The small molecule below binds the protein below.
Small molecule (SMILES): COc1cc(-c2cncc(-c3ccc(C4CCN(C)CC4)cc3)c2C)cc(OC)c1OC

Sequence of chain 1.B:
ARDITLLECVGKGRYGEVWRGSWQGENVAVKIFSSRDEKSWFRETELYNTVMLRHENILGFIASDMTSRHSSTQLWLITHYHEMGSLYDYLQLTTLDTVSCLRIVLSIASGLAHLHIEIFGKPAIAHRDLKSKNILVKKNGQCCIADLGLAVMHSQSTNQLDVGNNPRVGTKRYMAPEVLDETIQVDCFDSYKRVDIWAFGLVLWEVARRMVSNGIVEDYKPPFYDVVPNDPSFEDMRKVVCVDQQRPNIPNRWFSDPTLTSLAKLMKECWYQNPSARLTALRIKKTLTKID

Binding-site contacts:
Ligand atom C29 contacts residue ALA155 of chain 1.B at 3.8 Å (hydrophobic).
Ligand atom C12 contacts residue TYR87 of chain 1.B at 3.4 Å (hydrophobic).
Ligand atom C04 contacts residue ALA35 of chain 1.B at 3.8 Å (hydrophobic).
Ligand atom C13 contacts residue VAL16 of chain 1.B at 3.7 Å (hydrophobic).
Ligand atom C17 contacts residue ASP95 of chain 1.B at 4.0 Å.
Ligand atom C32 contacts residue ASP156 of chain 1.B at 3.8 Å.
Ligand atom C14 contacts residue GLY91 of chain 1.B at 3.8 Å.
Ligand atom C01 contacts residue ALA35 of chain 1.B at 3.5 Å (hydrophobic).
Ligand atom C01 contacts residue LEU83 of chain 1.B at 3.6 Å (hydrophobic).
Ligand atom C07 contacts residue ALA35 of chain 1.B at 3.7 Å (hydrophobic).
Ligand atom C01 contacts residue THR85 of chain 1.B at 3.3 Å.
Ligand atom C13 contacts residue TYR87 of chain 1.B at 3.6 Å (hydrophobic).
Ligand atom C01 contacts residue LYS37 of chain 1.B at 3.7 Å.
Ligand atom C32 contacts residue LEU83 of chain 1.B at 3.8 Å (hydrophobic).
Ligand atom O28 contacts residue ALA155 of chain 1.B at 3.7 Å.
Ligand atom C12 contacts residue HIS88 of chain 1.B at 3.9 Å.
Ligand atom C23 contacts residue GLY91 of chain 1.B at 3.6 Å.
Ligand atom C32 contacts residue GLU50 of chain 1.B at 3.6 Å.
Ligand atom C22 contacts residue GLY91 of chain 1.B at 3.6 Å.
Ligand atom C12 contacts residue VAL16 of chain 1.B at 3.7 Å (hydrophobic).
Ligand atom C06 contacts residue LEU145 of chain 1.B at 3.8 Å (hydrophobic).
Ligand atom C09 contacts residue HIS88 of chain 1.B at 3.2 Å.
Ligand atom O02 contacts residue THR85 of chain 1.B at 4.0 Å.
Ligand atom C29 contacts residue LYS142 of chain 1.B at 3.5 Å.
Ligand atom O31 contacts residue LYS37 of chain 1.B at 3.6 Å.
Ligand atom C22 contacts residue ASP95 of chain 1.B at 3.4 Å.
Ligand atom C24 contacts residue LEU145 of chain 1.B at 3.9 Å (hydrophobic).
Ligand atom C21 contacts residue VAL16 of chain 1.B at 3.4 Å (hydrophobic).
Ligand atom C29 contacts residue ASN143 of chain 1.B at 3.4 Å.
Ligand atom N08 contacts residue HIS88 of chain 1.B at 3.0 Å (h-bond).
Ligand atom C11 contacts residue GLY91 of chain 1.B at 3.9 Å.
Ligand atom O02 contacts residue LYS37 of chain 1.B at 3.6 Å.
Ligand atom C04 contacts residue VAL24 of chain 1.B at 3.9 Å (hydrophobic).
Ligand atom C07 contacts residue HIS86 of chain 1.B at 3.9 Å.
Ligand atom C16 contacts residue ASP95 of chain 1.B at 3.4 Å.
Ligand atom N08 contacts residue TYR87 of chain 1.B at 3.8 Å.
Ligand atom C07 contacts residue LEU145 of chain 1.B at 3.6 Å (hydrophobic).
Ligand atom C04 contacts residue THR85 of chain 1.B at 3.9 Å.
Ligand atom C26 contacts residue LEU145 of chain 1.B at 3.9 Å (hydrophobic).
Ligand atom C09 contacts residue TYR87 of chain 1.B at 3.8 Å (hydrophobic).